The small molecule below binds the protein below.
Small molecule (SMILES): CC(=O)N[C@@H]1[C@@H](O)[C@H](O)[C@@H](CO)O[C@H]1O

Binding-site contacts:
Ligand atom C1 contacts residue ASN234 of chain 1.A at 1.4 Å.
Ligand atom C1 contacts residue THR108 of chain 1.A at 4.3 Å.
Ligand atom C3 contacts residue ASN234 of chain 1.A at 3.8 Å.
Ligand atom O5 contacts residue THR108 of chain 1.A at 3.8 Å.
Ligand atom C8 contacts residue GLU465 of chain 1.C at 3.3 Å.
Ligand atom C5 contacts residue THR236 of chain 1.A at 3.8 Å.
Ligand atom O7 contacts residue GLU465 of chain 1.C at 4.2 Å.
Ligand atom O5 contacts residue THR236 of chain 1.A at 3.9 Å.
Ligand atom C8 contacts residue ASN234 of chain 1.A at 4.4 Å.
Ligand atom O6 contacts residue THR108 of chain 1.A at 4.4 Å.
Ligand atom O7 contacts residue ASN234 of chain 1.A at 3.4 Å (h-bond).
Ligand atom C7 contacts residue GLU465 of chain 1.C at 4.1 Å.
Ligand atom O5 contacts residue ASN234 of chain 1.A at 2.4 Å (h-bond).
Ligand atom C4 contacts residue ASN234 of chain 1.A at 4.2 Å.
Ligand atom C7 contacts residue ASN234 of chain 1.A at 3.3 Å.
Ligand atom C5 contacts residue ASN234 of chain 1.A at 3.7 Å.
Ligand atom C2 contacts residue ASN234 of chain 1.A at 2.5 Å.
Ligand atom C6 contacts residue THR236 of chain 1.A at 4.1 Å.
Ligand atom C1 contacts residue THR236 of chain 1.A at 4.3 Å.
Ligand atom N2 contacts residue ASN234 of chain 1.A at 2.9 Å (h-bond).

Sequence of chain 1.C:
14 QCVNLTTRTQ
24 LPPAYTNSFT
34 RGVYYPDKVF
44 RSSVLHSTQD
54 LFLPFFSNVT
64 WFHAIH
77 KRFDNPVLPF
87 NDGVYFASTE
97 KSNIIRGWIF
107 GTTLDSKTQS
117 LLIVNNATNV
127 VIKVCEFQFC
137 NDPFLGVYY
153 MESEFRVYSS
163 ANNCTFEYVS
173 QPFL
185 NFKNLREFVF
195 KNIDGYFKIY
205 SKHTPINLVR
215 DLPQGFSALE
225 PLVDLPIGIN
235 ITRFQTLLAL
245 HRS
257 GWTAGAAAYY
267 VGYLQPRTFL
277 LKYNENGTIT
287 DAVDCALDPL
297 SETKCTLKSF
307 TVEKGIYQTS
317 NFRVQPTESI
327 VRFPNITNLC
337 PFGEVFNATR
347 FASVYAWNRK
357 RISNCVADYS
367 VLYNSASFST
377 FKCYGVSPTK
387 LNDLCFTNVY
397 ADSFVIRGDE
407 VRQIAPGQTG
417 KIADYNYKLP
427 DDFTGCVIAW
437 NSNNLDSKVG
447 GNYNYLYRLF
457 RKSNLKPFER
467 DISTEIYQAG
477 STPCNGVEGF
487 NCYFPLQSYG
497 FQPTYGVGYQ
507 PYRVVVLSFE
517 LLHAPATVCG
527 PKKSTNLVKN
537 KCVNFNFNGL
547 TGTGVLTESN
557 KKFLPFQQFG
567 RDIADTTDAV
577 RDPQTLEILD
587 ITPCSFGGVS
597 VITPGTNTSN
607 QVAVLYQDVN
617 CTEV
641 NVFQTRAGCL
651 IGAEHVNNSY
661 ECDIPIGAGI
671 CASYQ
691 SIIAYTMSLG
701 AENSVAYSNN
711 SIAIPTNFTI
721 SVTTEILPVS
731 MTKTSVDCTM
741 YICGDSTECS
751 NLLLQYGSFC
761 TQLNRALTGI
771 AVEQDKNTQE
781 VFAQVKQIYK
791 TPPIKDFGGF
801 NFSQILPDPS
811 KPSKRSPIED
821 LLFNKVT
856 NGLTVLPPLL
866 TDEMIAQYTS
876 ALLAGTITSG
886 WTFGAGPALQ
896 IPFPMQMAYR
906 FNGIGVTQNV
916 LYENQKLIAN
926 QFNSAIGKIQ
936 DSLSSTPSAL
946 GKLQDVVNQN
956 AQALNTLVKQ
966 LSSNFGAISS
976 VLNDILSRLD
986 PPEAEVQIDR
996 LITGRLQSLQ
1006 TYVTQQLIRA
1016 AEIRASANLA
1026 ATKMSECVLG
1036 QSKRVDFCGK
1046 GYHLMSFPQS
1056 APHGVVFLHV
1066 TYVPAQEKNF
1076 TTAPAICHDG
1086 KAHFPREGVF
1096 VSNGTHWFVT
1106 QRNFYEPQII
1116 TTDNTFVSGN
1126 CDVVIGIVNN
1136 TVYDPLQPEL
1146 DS

Sequence of chain 1.A:
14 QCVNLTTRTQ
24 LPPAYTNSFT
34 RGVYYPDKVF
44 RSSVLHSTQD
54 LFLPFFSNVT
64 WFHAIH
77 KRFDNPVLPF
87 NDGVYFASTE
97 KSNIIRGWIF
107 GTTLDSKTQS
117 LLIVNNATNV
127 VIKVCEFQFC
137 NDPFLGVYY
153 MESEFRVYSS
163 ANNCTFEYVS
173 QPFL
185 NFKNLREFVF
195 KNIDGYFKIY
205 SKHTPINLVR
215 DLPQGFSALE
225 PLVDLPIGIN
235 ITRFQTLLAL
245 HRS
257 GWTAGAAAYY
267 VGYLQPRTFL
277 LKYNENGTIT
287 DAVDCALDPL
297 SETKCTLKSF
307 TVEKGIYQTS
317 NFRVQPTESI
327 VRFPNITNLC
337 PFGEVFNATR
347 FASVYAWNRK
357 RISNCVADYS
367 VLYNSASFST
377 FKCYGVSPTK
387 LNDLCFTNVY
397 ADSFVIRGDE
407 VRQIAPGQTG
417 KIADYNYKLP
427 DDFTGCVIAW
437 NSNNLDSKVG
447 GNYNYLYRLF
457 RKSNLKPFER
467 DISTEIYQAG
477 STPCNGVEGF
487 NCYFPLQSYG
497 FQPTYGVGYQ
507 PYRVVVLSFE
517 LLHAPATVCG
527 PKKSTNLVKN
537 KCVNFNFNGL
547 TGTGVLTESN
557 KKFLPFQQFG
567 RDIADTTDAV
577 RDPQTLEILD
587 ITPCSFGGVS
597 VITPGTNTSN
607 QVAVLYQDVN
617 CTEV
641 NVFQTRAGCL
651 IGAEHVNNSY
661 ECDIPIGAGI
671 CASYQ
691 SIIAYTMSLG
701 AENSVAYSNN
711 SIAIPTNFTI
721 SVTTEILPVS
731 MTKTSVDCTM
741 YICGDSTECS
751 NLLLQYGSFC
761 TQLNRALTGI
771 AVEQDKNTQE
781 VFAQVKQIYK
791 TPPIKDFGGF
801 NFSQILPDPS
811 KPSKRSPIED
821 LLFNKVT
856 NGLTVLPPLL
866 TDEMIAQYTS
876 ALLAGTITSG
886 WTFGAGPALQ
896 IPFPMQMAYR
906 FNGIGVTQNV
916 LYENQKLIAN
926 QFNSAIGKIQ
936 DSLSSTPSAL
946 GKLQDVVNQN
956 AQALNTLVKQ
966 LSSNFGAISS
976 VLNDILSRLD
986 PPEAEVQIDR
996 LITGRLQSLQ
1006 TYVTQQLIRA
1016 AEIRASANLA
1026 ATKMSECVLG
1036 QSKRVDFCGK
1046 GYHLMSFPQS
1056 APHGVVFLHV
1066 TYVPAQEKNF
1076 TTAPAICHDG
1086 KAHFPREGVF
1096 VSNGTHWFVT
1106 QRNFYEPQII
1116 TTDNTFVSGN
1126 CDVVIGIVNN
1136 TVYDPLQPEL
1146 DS